A small-molecule ligand and the protein it binds are described below.
Small molecule (SMILES): CC(=O)N[C@H]1[C@H](O[C@H]2[C@H](O)[C@@H](NC(C)=O)CO[C@@H]2CO)O[C@H](CO)[C@@H](O[C@@H]2O[C@H](CO)[C@@H](O)[C@H](O)[C@@H]2O)[C@@H]1O

Sequence of chain 17.E:
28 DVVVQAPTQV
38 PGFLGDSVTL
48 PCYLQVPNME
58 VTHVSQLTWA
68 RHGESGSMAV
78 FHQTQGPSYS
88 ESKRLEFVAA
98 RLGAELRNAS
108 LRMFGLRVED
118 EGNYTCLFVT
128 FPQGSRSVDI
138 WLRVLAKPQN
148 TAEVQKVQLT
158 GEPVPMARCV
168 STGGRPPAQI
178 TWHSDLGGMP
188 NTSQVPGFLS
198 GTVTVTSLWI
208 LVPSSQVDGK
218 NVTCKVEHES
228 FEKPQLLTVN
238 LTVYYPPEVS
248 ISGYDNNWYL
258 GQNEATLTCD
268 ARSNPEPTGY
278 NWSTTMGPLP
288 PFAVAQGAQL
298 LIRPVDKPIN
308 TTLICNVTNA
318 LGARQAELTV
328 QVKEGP

Binding-site contacts:
Ligand atom O7 contacts residue ASN105 of chain 17.E at 4.0 Å.
Ligand atom C8 contacts residue PRO48 of chain 17.E at 4.4 Å (hydrophobic).
Ligand atom N2 contacts residue ASN105 of chain 17.E at 2.9 Å (h-bond).
Ligand atom C3 contacts residue ASN105 of chain 17.E at 3.8 Å.
Ligand atom C1 contacts residue ASN105 of chain 17.E at 1.4 Å.
Ligand atom O5 contacts residue VAL95 of chain 17.E at 4.5 Å.
Ligand atom C4 contacts residue ASN105 of chain 17.E at 4.3 Å.
Ligand atom O5 contacts residue ASN105 of chain 17.E at 2.4 Å (h-bond).
Ligand atom C6 contacts residue VAL95 of chain 17.E at 3.6 Å (hydrophobic).
Ligand atom C7 contacts residue ASN105 of chain 17.E at 3.6 Å.
Ligand atom C5 contacts residue ASN105 of chain 17.E at 3.6 Å.
Ligand atom O6 contacts residue ALA96 of chain 17.E at 4.3 Å.
Ligand atom C5 contacts residue VAL95 of chain 17.E at 4.5 Å (hydrophobic).
Ligand atom O5 contacts residue ALA96 of chain 17.E at 4.5 Å.
Ligand atom C8 contacts residue TYR50 of chain 17.E at 4.1 Å (hydrophobic).
Ligand atom C2 contacts residue ASN105 of chain 17.E at 2.5 Å.
Ligand atom O6 contacts residue VAL95 of chain 17.E at 2.9 Å (h-bond).